Binding-site contacts:
Ligand atom C19 contacts residue ASN142 of chain 1.A at 3.8 Å.
Ligand atom C15 contacts residue GLU166 of chain 1.A at 3.7 Å.
Ligand atom C16 contacts residue HIS163 of chain 1.A at 3.7 Å.
Ligand atom C contacts residue GLU166 of chain 1.A at 3.6 Å.
Ligand atom N3 contacts residue HIS163 of chain 1.A at 2.7 Å (h-bond).
Ligand atom C15 contacts residue MET165 of chain 1.A at 3.8 Å (hydrophobic).
Ligand atom N contacts residue GLU166 of chain 1.A at 3.8 Å.
Ligand atom C6 contacts residue MET49 of chain 1.A at 3.4 Å (hydrophobic).
Ligand atom C17 contacts residue LEU141 of chain 1.A at 3.7 Å (hydrophobic).
Ligand atom C16 contacts residue LEU141 of chain 1.A at 3.7 Å (hydrophobic).
Ligand atom C18 contacts residue ASN142 of chain 1.A at 3.8 Å.
Ligand atom O2 contacts residue MET165 of chain 1.A at 3.5 Å.
Ligand atom C18 contacts residue PHE140 of chain 1.A at 3.5 Å (hydrophobic).
Ligand atom C17 contacts residue GLU166 of chain 1.A at 3.7 Å.
Ligand atom CL contacts residue MET165 of chain 1.A at 3.9 Å.
Ligand atom N3 contacts residue SER144 of chain 1.A at 3.7 Å.
Ligand atom CL contacts residue HIS41 of chain 1.A at 3.4 Å.
Ligand atom C8 contacts residue HIS164 of chain 1.A at 3.4 Å.
Ligand atom O1 contacts residue ASN142 of chain 1.A at 3.1 Å (h-bond).
Ligand atom C7 contacts residue MET49 of chain 1.A at 3.6 Å (hydrophobic).
Ligand atom C15 contacts residue HIS163 of chain 1.A at 3.4 Å.
Ligand atom C5 contacts residue MET49 of chain 1.A at 3.9 Å (hydrophobic).
Ligand atom C11 contacts residue CYS145 of chain 1.A at 3.9 Å (hydrophobic).
Ligand atom C20 contacts residue ASN142 of chain 1.A at 3.9 Å.
Ligand atom CL contacts residue HIS164 of chain 1.A at 3.5 Å.
Ligand atom O2 contacts residue GLU166 of chain 1.A at 3.0 Å (salt-bridge).
Ligand atom C16 contacts residue GLU166 of chain 1.A at 3.7 Å.
Ligand atom C8 contacts residue MET165 of chain 1.A at 3.7 Å (hydrophobic).
Ligand atom N3 contacts residue GLU166 of chain 1.A at 3.9 Å.
Ligand atom C15 contacts residue CYS145 of chain 1.A at 3.8 Å (hydrophobic).
Ligand atom CL contacts residue ASP187 of chain 1.A at 3.5 Å.
Ligand atom C16 contacts residue PHE140 of chain 1.A at 3.6 Å (hydrophobic).
Ligand atom O1 contacts residue CYS145 of chain 1.A at 3.2 Å (h-bond).
Ligand atom C18 contacts residue LEU141 of chain 1.A at 3.7 Å (hydrophobic).
Ligand atom C12 contacts residue CYS145 of chain 1.A at 3.4 Å (hydrophobic).
Ligand atom C7 contacts residue MET165 of chain 1.A at 3.6 Å (hydrophobic).
Ligand atom C3 contacts residue GLN189 of chain 1.A at 3.7 Å.
Ligand atom C7 contacts residue HIS164 of chain 1.A at 3.8 Å.
Ligand atom C6 contacts residue MET165 of chain 1.A at 3.7 Å (hydrophobic).
Ligand atom C18 contacts residue GLU166 of chain 1.A at 3.4 Å.

Sequence of chain 1.A:
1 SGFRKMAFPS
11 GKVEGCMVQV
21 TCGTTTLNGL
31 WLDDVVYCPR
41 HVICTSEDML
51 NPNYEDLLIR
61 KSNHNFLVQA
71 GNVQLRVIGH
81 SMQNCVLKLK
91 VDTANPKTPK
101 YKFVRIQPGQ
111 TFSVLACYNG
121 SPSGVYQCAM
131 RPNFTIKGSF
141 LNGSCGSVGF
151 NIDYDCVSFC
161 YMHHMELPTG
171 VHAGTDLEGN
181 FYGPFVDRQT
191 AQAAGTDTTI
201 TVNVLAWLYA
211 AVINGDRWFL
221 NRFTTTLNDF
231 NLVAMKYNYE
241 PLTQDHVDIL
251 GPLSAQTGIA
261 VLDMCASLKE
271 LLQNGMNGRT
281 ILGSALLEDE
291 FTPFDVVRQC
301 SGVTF

Sequence of chain 1.B:
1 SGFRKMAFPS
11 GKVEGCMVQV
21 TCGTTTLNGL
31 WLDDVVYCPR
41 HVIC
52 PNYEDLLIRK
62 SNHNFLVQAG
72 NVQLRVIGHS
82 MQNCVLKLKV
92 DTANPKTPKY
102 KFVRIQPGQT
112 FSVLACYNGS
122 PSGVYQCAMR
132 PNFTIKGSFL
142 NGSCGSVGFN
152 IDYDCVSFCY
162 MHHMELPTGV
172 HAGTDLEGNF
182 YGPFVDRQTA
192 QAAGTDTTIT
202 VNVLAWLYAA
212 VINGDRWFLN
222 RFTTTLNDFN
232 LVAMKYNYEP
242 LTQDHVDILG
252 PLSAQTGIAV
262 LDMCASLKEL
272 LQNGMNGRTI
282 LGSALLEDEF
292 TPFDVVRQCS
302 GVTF

This small molecule binds to this protein.
Small molecule (SMILES): CNC(=O)CN1Cc2ccc(Cl)cc2[C@@]2(CC(=O)N(c3cncc4ccccc34)C2=O)C1